A protein and the small-molecule ligand that binds it are described below.
Small molecule (SMILES): O=C(O)c1ccc(-c2c[nH]c3ncc(-c4ccccc4)cc23)cc1C1CCCC1

Binding-site contacts:
Ligand atom N1 contacts residue PHE109 of chain 1.A at 3.7 Å.
Ligand atom C23 contacts residue ILE13 of chain 1.A at 3.3 Å (hydrophobic).
Ligand atom C11 contacts residue LEU161 of chain 1.A at 3.8 Å (hydrophobic).
Ligand atom C16 contacts residue ASP110 of chain 1.A at 3.8 Å.
Ligand atom C25 contacts residue ILE13 of chain 1.A at 3.2 Å (hydrophobic).
Ligand atom C13 contacts residue LYS36 of chain 1.A at 3.5 Å.
Ligand atom C7 contacts residue VAL21 of chain 1.A at 3.8 Å (hydrophobic).
Ligand atom N1 contacts residue ALA34 of chain 1.A at 3.4 Å.
Ligand atom N1 contacts residue ASP110 of chain 1.A at 3.0 Å (salt-bridge).
Ligand atom C16 contacts residue LEU161 of chain 1.A at 3.4 Å (hydrophobic).
Ligand atom N2 contacts residue LEU111 of chain 1.A at 3.7 Å.
Ligand atom C22 contacts residue ILE13 of chain 1.A at 3.8 Å (hydrophobic).
Ligand atom C14 contacts residue LEU161 of chain 1.A at 3.3 Å (hydrophobic).
Ligand atom O2 contacts residue LYS36 of chain 1.A at 2.8 Å (salt-bridge).
Ligand atom C25 contacts residue PRO116 of chain 1.A at 3.6 Å (hydrophobic).
Ligand atom C17 contacts residue LEU161 of chain 1.A at 3.5 Å (hydrophobic).
Ligand atom O1 contacts residue GLY16 of chain 1.A at 3.6 Å.
Ligand atom C5 contacts residue SER158 of chain 1.A at 3.8 Å.
Ligand atom C3 contacts residue VAL21 of chain 1.A at 3.5 Å (hydrophobic).
Ligand atom C3 contacts residue GLY16 of chain 1.A at 3.6 Å.
Ligand atom C6 contacts residue VAL21 of chain 1.A at 3.6 Å (hydrophobic).
Ligand atom C15 contacts residue ALA34 of chain 1.A at 3.8 Å (hydrophobic).
Ligand atom C23 contacts residue PRO116 of chain 1.A at 3.5 Å (hydrophobic).
Ligand atom N2 contacts residue ALA34 of chain 1.A at 3.6 Å.
Ligand atom C25 contacts residue GLY115 of chain 1.A at 3.8 Å.
Ligand atom C24 contacts residue GLY115 of chain 1.A at 3.5 Å.
Ligand atom C19 contacts residue LEU112 of chain 1.A at 3.3 Å (hydrophobic).
Ligand atom C2 contacts residue ASN159 of chain 1.A at 3.7 Å.
Ligand atom C19 contacts residue LEU111 of chain 1.A at 3.7 Å (hydrophobic).
Ligand atom N2 contacts residue ASP110 of chain 1.A at 3.8 Å.
Ligand atom C12 contacts residue PHE109 of chain 1.A at 3.6 Å (hydrophobic).
Ligand atom N2 contacts residue LEU161 of chain 1.A at 3.8 Å.
Ligand atom C14 contacts residue ALA34 of chain 1.A at 3.7 Å (hydrophobic).
Ligand atom O2 contacts residue ASP172 of chain 1.A at 3.0 Å (salt-bridge).
Ligand atom O1 contacts residue LYS36 of chain 1.A at 3.6 Å.
Ligand atom N2 contacts residue LEU112 of chain 1.A at 3.0 Å (h-bond).
Ligand atom C15 contacts residue PHE109 of chain 1.A at 3.5 Å (hydrophobic).
Ligand atom C22 contacts residue GLY115 of chain 1.A at 3.5 Å.
Ligand atom C16 contacts residue ALA34 of chain 1.A at 3.3 Å (hydrophobic).
Ligand atom C13 contacts residue ASP172 of chain 1.A at 3.7 Å.

Sequence of chain 1.A:
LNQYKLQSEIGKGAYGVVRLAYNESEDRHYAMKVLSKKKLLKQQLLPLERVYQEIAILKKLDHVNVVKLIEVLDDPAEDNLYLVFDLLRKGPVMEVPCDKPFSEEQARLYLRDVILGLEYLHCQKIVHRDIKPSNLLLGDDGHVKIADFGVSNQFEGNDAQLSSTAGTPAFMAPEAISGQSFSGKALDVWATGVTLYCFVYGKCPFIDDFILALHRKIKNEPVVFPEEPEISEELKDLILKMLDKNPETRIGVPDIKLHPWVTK